Binding-site contacts:
Ligand atom N3 contacts residue CYS145 of chain 1.B at 3.6 Å.
Ligand atom C12 contacts residue LEU141 of chain 1.B at 3.6 Å (hydrophobic).
Ligand atom C21 contacts residue ARG188 of chain 1.B at 3.8 Å.
Ligand atom N4 contacts residue PHE140 of chain 1.B at 3.8 Å.
Ligand atom C9 contacts residue SER144 of chain 1.B at 4.0 Å.
Ligand atom C18 contacts residue HIS164 of chain 1.B at 3.3 Å.
Ligand atom O1 contacts residue GLU166 of chain 1.B at 3.1 Å (salt-bridge).
Ligand atom CL contacts residue HIS41 of chain 1.B at 3.6 Å.
Ligand atom C19 contacts residue MET165 of chain 1.B at 3.6 Å (hydrophobic).
Ligand atom C21 contacts residue GLN189 of chain 1.B at 3.9 Å.
Ligand atom N4 contacts residue HIS172 of chain 1.B at 3.9 Å.
Ligand atom C1 contacts residue GLN189 of chain 1.B at 3.4 Å.
Ligand atom CL contacts residue MET165 of chain 1.B at 3.8 Å.
Ligand atom C7 contacts residue MET165 of chain 1.B at 3.8 Å (hydrophobic).
Ligand atom C23 contacts residue GLN189 of chain 1.B at 3.5 Å.
Ligand atom C12 contacts residue PHE140 of chain 1.B at 3.8 Å (hydrophobic).
Ligand atom C9 contacts residue GLU166 of chain 1.B at 3.7 Å.
Ligand atom C9 contacts residue HIS163 of chain 1.B at 2.9 Å.
Ligand atom N4 contacts residue GLU166 of chain 1.B at 3.8 Å.
Ligand atom C10 contacts residue SER144 of chain 1.B at 3.8 Å.
Ligand atom C13 contacts residue ASN142 of chain 1.B at 3.7 Å.
Ligand atom CL contacts residue ASP187 of chain 1.B at 3.4 Å.
Ligand atom C20 contacts residue ARG188 of chain 1.B at 3.6 Å.
Ligand atom C11 contacts residue LEU141 of chain 1.B at 3.7 Å (hydrophobic).
Ligand atom C12 contacts residue ASN142 of chain 1.B at 3.8 Å.
Ligand atom C3 contacts residue GLN189 of chain 1.B at 3.9 Å.
Ligand atom C12 contacts residue GLU166 of chain 1.B at 3.7 Å.
Ligand atom C10 contacts residue HIS163 of chain 1.B at 3.8 Å.
Ligand atom CL contacts residue HIS164 of chain 1.B at 3.9 Å.
Ligand atom N4 contacts residue HIS163 of chain 1.B at 2.6 Å (h-bond).
Ligand atom O1 contacts residue MET165 of chain 1.B at 3.3 Å.
Ligand atom C10 contacts residue PHE140 of chain 1.B at 3.7 Å (hydrophobic).
Ligand atom C9 contacts residue MET165 of chain 1.B at 3.8 Å (hydrophobic).
Ligand atom C11 contacts residue GLU166 of chain 1.B at 3.9 Å.
Ligand atom C10 contacts residue GLU166 of chain 1.B at 3.7 Å.
Ligand atom C18 contacts residue MET165 of chain 1.B at 3.5 Å (hydrophobic).
Ligand atom N4 contacts residue SER144 of chain 1.B at 3.5 Å (h-bond).
Ligand atom C2 contacts residue GLN189 of chain 1.B at 3.2 Å.
Ligand atom C contacts residue GLU166 of chain 1.B at 3.7 Å.
Ligand atom C10 contacts residue LEU141 of chain 1.B at 3.7 Å (hydrophobic).

Sequence of chain 1.A:
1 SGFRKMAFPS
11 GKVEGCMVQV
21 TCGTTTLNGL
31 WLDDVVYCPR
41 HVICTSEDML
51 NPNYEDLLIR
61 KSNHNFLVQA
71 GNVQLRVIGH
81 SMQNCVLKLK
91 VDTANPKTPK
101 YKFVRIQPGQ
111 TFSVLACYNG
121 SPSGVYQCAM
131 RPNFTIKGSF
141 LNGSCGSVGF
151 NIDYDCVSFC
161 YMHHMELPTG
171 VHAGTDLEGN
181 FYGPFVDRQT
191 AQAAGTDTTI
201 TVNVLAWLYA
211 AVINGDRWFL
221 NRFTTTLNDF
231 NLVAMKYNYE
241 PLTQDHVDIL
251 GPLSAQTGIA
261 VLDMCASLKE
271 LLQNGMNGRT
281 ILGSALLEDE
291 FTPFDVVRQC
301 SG

Sequence of chain 1.B:
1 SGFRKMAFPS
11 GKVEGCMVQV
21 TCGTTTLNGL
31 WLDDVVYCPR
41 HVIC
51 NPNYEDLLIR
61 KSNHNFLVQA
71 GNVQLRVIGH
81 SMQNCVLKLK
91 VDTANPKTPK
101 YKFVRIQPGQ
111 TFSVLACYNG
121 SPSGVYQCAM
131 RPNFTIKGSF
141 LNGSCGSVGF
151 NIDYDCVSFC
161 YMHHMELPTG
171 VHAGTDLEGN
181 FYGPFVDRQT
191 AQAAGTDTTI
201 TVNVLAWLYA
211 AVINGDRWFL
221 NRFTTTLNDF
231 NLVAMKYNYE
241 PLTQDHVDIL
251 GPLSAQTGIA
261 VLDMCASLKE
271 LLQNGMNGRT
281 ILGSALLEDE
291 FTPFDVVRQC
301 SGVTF

A small-molecule ligand and the protein it binds are described below.
Small molecule (SMILES): Cn1nccc1C(=O)N1Cc2ccc(Cl)cc2[C@H](C(=O)Nc2cncc3ccccc23)C1